The protein below binds the small molecule below.
Small molecule (SMILES): NCC(=O)N[C@@H]1O[C@H](COP(=O)([O-])[O-])[C@@H](O)[C@H]1O

Sequence of chain 1.A:
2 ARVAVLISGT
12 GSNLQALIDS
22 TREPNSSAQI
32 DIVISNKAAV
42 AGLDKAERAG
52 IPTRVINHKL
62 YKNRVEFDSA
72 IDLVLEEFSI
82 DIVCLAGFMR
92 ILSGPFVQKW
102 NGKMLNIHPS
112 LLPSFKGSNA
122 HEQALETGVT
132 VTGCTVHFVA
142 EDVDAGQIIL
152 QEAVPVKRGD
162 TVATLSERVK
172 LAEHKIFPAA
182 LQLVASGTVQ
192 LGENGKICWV

Binding-site contacts:
Ligand atom N24 contacts residue Y721 of chain 1.C at 3.5 Å.
Ligand atom C1 contacts residue GLU174 of chain 1.A at 3.2 Å.
Ligand atom O12 contacts residue ASN14 of chain 1.A at 3.9 Å.
Ligand atom O16 contacts residue GLY12 of chain 1.A at 3.8 Å.
Ligand atom O8 contacts residue GLU174 of chain 1.A at 2.5 Å (salt-bridge).
Ligand atom N24 contacts residue SER119 of chain 1.A at 3.6 Å.
Ligand atom O17 contacts residue THR11 of chain 1.A at 3.4 Å (h-bond).
Ligand atom O16 contacts residue SER13 of chain 1.A at 3.2 Å (h-bond).
Ligand atom O22 contacts residue MET90 of chain 1.A at 3.7 Å.
Ligand atom N24 contacts residue GLY118 of chain 1.A at 3.2 Å (h-bond).
Ligand atom O6 contacts residue GLU174 of chain 1.A at 3.2 Å (salt-bridge).
Ligand atom O18 contacts residue LYS171 of chain 1.A at 3.3 Å (salt-bridge).
Ligand atom N19 contacts residue PRO110 of chain 1.A at 3.9 Å.
Ligand atom O18 contacts residue THR11 of chain 1.A at 3.4 Å.
Ligand atom N19 contacts residue ILE108 of chain 1.A at 3.9 Å.
Ligand atom O6 contacts residue LYS171 of chain 1.A at 3.5 Å.
Ligand atom N24 contacts residue HIS109 of chain 1.A at 3.9 Å.
Ligand atom C2 contacts residue GLU174 of chain 1.A at 3.5 Å.
Ligand atom O18 contacts residue SER13 of chain 1.A at 2.8 Å (h-bond).
Ligand atom O4 contacts residue GLY88 of chain 1.A at 4.0 Å.
Ligand atom O22 contacts residue SER119 of chain 1.A at 3.9 Å.
Ligand atom O12 contacts residue LYS171 of chain 1.A at 3.5 Å.
Ligand atom O8 contacts residue HIS109 of chain 1.A at 4.1 Å.
Ligand atom O16 contacts residue ASN14 of chain 1.A at 2.8 Å (h-bond).
Ligand atom O8 contacts residue PRO110 of chain 1.A at 2.9 Å.
Ligand atom O4 contacts residue MET90 of chain 1.A at 3.8 Å.
Ligand atom C2 contacts residue PRO110 of chain 1.A at 4.0 Å (hydrophobic).
Ligand atom P15 contacts residue SER13 of chain 1.A at 3.4 Å.
Ligand atom O18 contacts residue GLY12 of chain 1.A at 3.6 Å.
Ligand atom P15 contacts residue ASN14 of chain 1.A at 3.9 Å.
Ligand atom C10 contacts residue ASN14 of chain 1.A at 3.7 Å.
Ligand atom C21 contacts residue MET90 of chain 1.A at 4.0 Å (hydrophobic).
Ligand atom C23 contacts residue Y721 of chain 1.C at 3.3 Å.
Ligand atom C21 contacts residue PRO110 of chain 1.A at 4.0 Å (hydrophobic).
Ligand atom O18 contacts residue ASN14 of chain 1.A at 4.0 Å.
Ligand atom C1 contacts residue ASN14 of chain 1.A at 3.8 Å.
Ligand atom O17 contacts residue GLY12 of chain 1.A at 2.9 Å (h-bond).
Ligand atom P15 contacts residue GLY12 of chain 1.A at 3.5 Å.
Ligand atom O17 contacts residue SER13 of chain 1.A at 4.0 Å.
Ligand atom C10 contacts residue GLY88 of chain 1.A at 3.6 Å.